Binding-site contacts:
Ligand atom C24 contacts residue PAR1 of chain 1.ZYA at 3.2 Å.
Ligand atom C54 contacts residue PAR1 of chain 1.ZYA at 4.0 Å.
Ligand atom O31 contacts residue GLY4 of chain 1.XC at 3.8 Å.
Ligand atom N12 contacts residue PAR1 of chain 1.ZYA at 4.4 Å.
Ligand atom O34 contacts residue PAR1 of chain 1.ZYA at 3.3 Å (h-bond).
Ligand atom O62 contacts residue PAR1 of chain 1.ZYA at 3.6 Å.
Ligand atom C31 contacts residue ASN3 of chain 1.XC at 3.4 Å.
Ligand atom C62 contacts residue PAR1 of chain 1.ZYA at 3.9 Å.
Ligand atom C21 contacts residue ASN3 of chain 1.XC at 3.2 Å.
Ligand atom C33 contacts residue PAR1 of chain 1.ZYA at 4.0 Å.
Ligand atom O54 contacts residue PAR1 of chain 1.ZYA at 3.6 Å.
Ligand atom C64 contacts residue PAR1 of chain 1.ZYA at 4.4 Å.
Ligand atom O33 contacts residue PAR1 of chain 1.ZYA at 3.7 Å.
Ligand atom O23 contacts residue PAR1 of chain 1.ZYA at 3.9 Å.
Ligand atom O31 contacts residue ASN3 of chain 1.XC at 3.0 Å (h-bond).
Ligand atom C23 contacts residue PAR1 of chain 1.ZYA at 4.0 Å.
Ligand atom N21 contacts residue ASN3 of chain 1.XC at 2.8 Å (h-bond).
Ligand atom C34 contacts residue PAR1 of chain 1.ZYA at 3.5 Å.
Ligand atom N24 contacts residue PAR1 of chain 1.ZYA at 3.8 Å.
Ligand atom C14 contacts residue PAR1 of chain 1.ZYA at 3.4 Å.

Sequence of chain 1.XC:
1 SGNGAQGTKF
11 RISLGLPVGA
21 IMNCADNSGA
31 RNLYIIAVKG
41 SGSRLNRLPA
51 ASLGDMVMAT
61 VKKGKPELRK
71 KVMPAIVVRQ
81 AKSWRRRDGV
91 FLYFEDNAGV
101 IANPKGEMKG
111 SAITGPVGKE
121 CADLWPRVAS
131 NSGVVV

This protein binds this small molecule.
Small molecule (SMILES): NC[C@@H]1O[C@H](O[C@H]2[C@@H](O)[C@H](O[C@@H]3[C@@H](O)[C@H](N)C[C@H](N)[C@H]3O[C@H]3O[C@H](CO)[C@@H](O)[C@H](O)[C@H]3N)O[C@@H]2CO)[C@H](N)[C@@H](O)[C@@H]1O